Binding-site contacts:
Ligand atom C2 contacts residue ASN279 of chain 1.A at 2.5 Å.
Ligand atom O6 contacts residue ASN292 of chain 1.A at 4.0 Å.
Ligand atom N2 contacts residue ASN279 of chain 1.A at 3.0 Å (h-bond).
Ligand atom O5 contacts residue ASN279 of chain 1.A at 2.4 Å (h-bond).
Ligand atom C8 contacts residue VAL291 of chain 1.A at 4.2 Å (hydrophobic).
Ligand atom C2 contacts residue VAL291 of chain 1.A at 3.9 Å (hydrophobic).
Ligand atom C8 contacts residue GLU69 of chain 1.B at 3.2 Å.
Ligand atom O7 contacts residue ASN279 of chain 1.A at 3.0 Å (h-bond).
Ligand atom C3 contacts residue ASN279 of chain 1.A at 3.8 Å.
Ligand atom C7 contacts residue ASN279 of chain 1.A at 3.2 Å.
Ligand atom C8 contacts residue SER39 of chain 1.A at 3.4 Å.
Ligand atom C7 contacts residue VAL291 of chain 1.A at 4.3 Å (hydrophobic).
Ligand atom N2 contacts residue VAL291 of chain 1.A at 3.6 Å.
Ligand atom C4 contacts residue ASN279 of chain 1.A at 4.3 Å.
Ligand atom O5 contacts residue ASN292 of chain 1.A at 4.0 Å.
Ligand atom C1 contacts residue VAL291 of chain 1.A at 3.6 Å (hydrophobic).
Ligand atom C3 contacts residue VAL291 of chain 1.A at 4.0 Å (hydrophobic).
Ligand atom C5 contacts residue ASN279 of chain 1.A at 3.7 Å.
Ligand atom O6 contacts residue GLU69 of chain 1.B at 4.4 Å.
Ligand atom C5 contacts residue ASN292 of chain 1.A at 4.1 Å.
Ligand atom C8 contacts residue ASN279 of chain 1.A at 4.4 Å.
Ligand atom C1 contacts residue ASN279 of chain 1.A at 1.4 Å.
Ligand atom C1 contacts residue ASN292 of chain 1.A at 4.1 Å.

Sequence of chain 1.A:
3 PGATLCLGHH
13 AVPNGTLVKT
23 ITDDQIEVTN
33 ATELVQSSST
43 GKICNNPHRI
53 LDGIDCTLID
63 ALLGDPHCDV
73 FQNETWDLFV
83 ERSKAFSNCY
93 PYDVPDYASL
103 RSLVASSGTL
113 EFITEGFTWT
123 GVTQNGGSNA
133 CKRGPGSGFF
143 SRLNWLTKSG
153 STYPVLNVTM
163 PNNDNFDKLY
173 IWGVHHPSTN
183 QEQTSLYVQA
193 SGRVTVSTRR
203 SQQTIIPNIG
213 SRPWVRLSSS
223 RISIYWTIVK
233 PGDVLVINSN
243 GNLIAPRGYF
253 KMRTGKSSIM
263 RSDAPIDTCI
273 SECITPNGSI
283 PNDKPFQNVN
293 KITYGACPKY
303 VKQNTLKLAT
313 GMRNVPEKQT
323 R

This protein binds this small molecule.
Small molecule (SMILES): CC(=O)N[C@H]1[C@H](O[C@H]2[C@H](O)[C@@H](NC(C)=O)CO[C@@H]2CO)O[C@H](CO)[C@@H](O)[C@@H]1O

Sequence of chain 1.B:
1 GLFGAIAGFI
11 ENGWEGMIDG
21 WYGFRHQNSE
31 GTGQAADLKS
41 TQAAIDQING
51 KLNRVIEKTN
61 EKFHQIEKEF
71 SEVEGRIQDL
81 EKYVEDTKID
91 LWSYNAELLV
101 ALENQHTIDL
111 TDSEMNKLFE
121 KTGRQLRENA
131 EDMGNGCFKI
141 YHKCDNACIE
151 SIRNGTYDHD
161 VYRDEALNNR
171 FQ